This protein binds this small molecule.
Small molecule (SMILES): COc1cnc2c(NCc3nnc4ccc(-c5cc(C)ns5)nn34)ccnc2c1

Sequence of chain 1.A:
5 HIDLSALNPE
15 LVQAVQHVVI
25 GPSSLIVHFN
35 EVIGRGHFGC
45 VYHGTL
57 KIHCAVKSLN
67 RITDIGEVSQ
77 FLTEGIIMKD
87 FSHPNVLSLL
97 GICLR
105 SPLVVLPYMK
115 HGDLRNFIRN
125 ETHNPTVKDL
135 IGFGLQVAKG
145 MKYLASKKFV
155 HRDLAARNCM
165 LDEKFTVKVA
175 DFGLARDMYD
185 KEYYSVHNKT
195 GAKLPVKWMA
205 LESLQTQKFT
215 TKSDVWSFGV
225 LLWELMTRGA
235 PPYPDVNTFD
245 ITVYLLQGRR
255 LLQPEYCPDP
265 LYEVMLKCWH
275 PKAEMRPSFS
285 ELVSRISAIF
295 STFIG

Binding-site contacts:
Ligand atom C10 contacts residue TYR183 of chain 1.A at 3.5 Å (hydrophobic).
Ligand atom C17 contacts residue ILE37 of chain 1.A at 3.7 Å (hydrophobic).
Ligand atom N5 contacts residue TYR183 of chain 1.A at 3.7 Å.
Ligand atom C13 contacts residue PRO111 of chain 1.A at 3.4 Å (hydrophobic).
Ligand atom C5 contacts residue TYR183 of chain 1.A at 3.8 Å (hydrophobic).
Ligand atom C16 contacts residue MET113 of chain 1.A at 3.4 Å (hydrophobic).
Ligand atom C8 contacts residue ASP175 of chain 1.A at 3.8 Å.
Ligand atom N1 contacts residue TYR183 of chain 1.A at 3.5 Å.
Ligand atom O1 contacts residue ILE37 of chain 1.A at 3.7 Å.
Ligand atom C7 contacts residue ASP117 of chain 1.A at 3.4 Å.
Ligand atom C12 contacts residue ALA61 of chain 1.A at 3.7 Å (hydrophobic).
Ligand atom N3 contacts residue TYR183 of chain 1.A at 3.4 Å.
Ligand atom C6 contacts residue TYR183 of chain 1.A at 3.4 Å (hydrophobic).
Ligand atom N8 contacts residue MET164 of chain 1.A at 3.6 Å.
Ligand atom C9 contacts residue TYR183 of chain 1.A at 3.3 Å (hydrophobic).
Ligand atom N4 contacts residue ASP175 of chain 1.A at 3.1 Å (salt-bridge).
Ligand atom C8 contacts residue TYR183 of chain 1.A at 3.6 Å (hydrophobic).
Ligand atom C15 contacts residue MET164 of chain 1.A at 3.4 Å (hydrophobic).
Ligand atom N7 contacts residue ALA61 of chain 1.A at 3.6 Å.
Ligand atom C14 contacts residue MET164 of chain 1.A at 3.4 Å (hydrophobic).
Ligand atom C13 contacts residue ALA61 of chain 1.A at 3.5 Å (hydrophobic).
Ligand atom C19 contacts residue LYS114 of chain 1.A at 3.7 Å.
Ligand atom N5 contacts residue LEU93 of chain 1.A at 3.8 Å.
Ligand atom C1 contacts residue ARG161 of chain 1.A at 3.3 Å.
Ligand atom C7 contacts residue ASN120 of chain 1.A at 3.7 Å.
Ligand atom C19 contacts residue MET113 of chain 1.A at 3.2 Å (hydrophobic).
Ligand atom C6 contacts residue ARG161 of chain 1.A at 3.4 Å.
Ligand atom S1 contacts residue TYR183 of chain 1.A at 3.8 Å.
Ligand atom C5 contacts residue ASP117 of chain 1.A at 3.7 Å.
Ligand atom N4 contacts residue ALA174 of chain 1.A at 3.3 Å.
Ligand atom C6 contacts residue ASP117 of chain 1.A at 3.8 Å.
Ligand atom C1 contacts residue TYR183 of chain 1.A at 3.6 Å (hydrophobic).
Ligand atom N1 contacts residue MET164 of chain 1.A at 3.7 Å.
Ligand atom N5 contacts residue ALA179 of chain 1.A at 3.6 Å.
Ligand atom N7 contacts residue MET113 of chain 1.A at 3.1 Å (h-bond).
Ligand atom C4 contacts residue TYR183 of chain 1.A at 3.5 Å (hydrophobic).
Ligand atom C18 contacts residue ILE37 of chain 1.A at 3.3 Å (hydrophobic).
Ligand atom N3 contacts residue MET164 of chain 1.A at 3.5 Å (h-bond).
Ligand atom C3 contacts residue TYR183 of chain 1.A at 3.5 Å (hydrophobic).
Ligand atom C8 contacts residue MET164 of chain 1.A at 3.6 Å (hydrophobic).